This protein binds this small molecule.
Small molecule (SMILES): C[C@@H](O)[C@H](NC(=O)[C@@H]1CCCN1C(=O)[C@@H](N)CO)C(=O)N[C@@H](COP(=O)(O)O)C(=O)N1CCC[C@H]1C(=O)N[C@@H](CO)C(=O)N[C@@H](Cc1ccc(O)cc1)C(=O)N[C@H](C=O)CO

Sequence of chain 1.D:
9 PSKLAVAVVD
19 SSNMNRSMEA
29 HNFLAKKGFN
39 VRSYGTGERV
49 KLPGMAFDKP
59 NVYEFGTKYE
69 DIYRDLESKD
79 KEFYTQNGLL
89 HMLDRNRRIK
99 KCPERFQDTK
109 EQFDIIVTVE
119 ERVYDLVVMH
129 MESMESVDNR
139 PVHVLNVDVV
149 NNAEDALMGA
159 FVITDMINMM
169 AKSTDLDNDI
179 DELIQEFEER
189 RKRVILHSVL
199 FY

Binding-site contacts:
Ligand atom P contacts residue ASN149 of chain 1.D at 3.6 Å.
Ligand atom N contacts residue LYS49 of chain 1.D at 2.8 Å (salt-bridge).
Ligand atom C contacts residue LYS49 of chain 1.D at 3.7 Å.
Ligand atom OG contacts residue ASN149 of chain 1.D at 2.7 Å (h-bond).
Ligand atom O3P contacts residue ARG24 of chain 1.D at 3.0 Å (salt-bridge).
Ligand atom O1P contacts residue ARG24 of chain 1.D at 2.9 Å (salt-bridge).
Ligand atom CE1 contacts residue GLY52 of chain 1.D at 3.5 Å.
Ligand atom O3P contacts residue SER19 of chain 1.D at 2.9 Å (h-bond).
Ligand atom O2P contacts residue ASN21 of chain 1.D at 3.4 Å (h-bond).
Ligand atom O2P contacts residue SER20 of chain 1.D at 3.6 Å.
Ligand atom O1P contacts residue ASP18 of chain 1.D at 3.3 Å (salt-bridge).
Ligand atom O1P contacts residue ASN23 of chain 1.D at 3.3 Å.
Ligand atom CE1 contacts residue ALA54 of chain 1.D at 3.5 Å (hydrophobic).
Ligand atom O2P contacts residue ASN23 of chain 1.D at 2.9 Å (h-bond).
Ligand atom C contacts residue LYS49 of chain 1.D at 3.5 Å.
Ligand atom CA contacts residue ASN149 of chain 1.D at 3.4 Å.
Ligand atom CB contacts residue ASN23 of chain 1.D at 3.5 Å.
Ligand atom O3P contacts residue SER20 of chain 1.D at 3.3 Å (h-bond).
Ligand atom P contacts residue ASN23 of chain 1.D at 3.6 Å.
Ligand atom CB contacts residue ASN149 of chain 1.D at 3.3 Å.
Ligand atom N contacts residue ASN149 of chain 1.D at 2.9 Å (h-bond).
Ligand atom O2P contacts residue MET22 of chain 1.D at 2.8 Å (h-bond).
Ligand atom CD contacts residue MET90 of chain 1.D at 3.6 Å (hydrophobic).
Ligand atom OH contacts residue ALA54 of chain 1.D at 3.5 Å.
Ligand atom O3P contacts residue ASP18 of chain 1.D at 3.2 Å.
Ligand atom CA contacts residue ASN149 of chain 1.D at 3.6 Å.
Ligand atom O2P contacts residue ASP18 of chain 1.D at 2.8 Å (salt-bridge).
Ligand atom O1P contacts residue ASN149 of chain 1.D at 3.1 Å (h-bond).
Ligand atom OH contacts residue MET53 of chain 1.D at 3.1 Å (h-bond).
Ligand atom CA contacts residue LYS49 of chain 1.D at 3.5 Å.
Ligand atom CG2 contacts residue LEU50 of chain 1.D at 3.5 Å (hydrophobic).
Ligand atom O contacts residue LYS49 of chain 1.D at 3.0 Å (salt-bridge).
Ligand atom O contacts residue PRO51 of chain 1.D at 3.3 Å.
Ligand atom OG contacts residue ASN149 of chain 1.D at 2.7 Å (h-bond).
Ligand atom CA contacts residue ASN149 of chain 1.D at 3.5 Å.
Ligand atom CA contacts residue LYS49 of chain 1.D at 3.4 Å.
Ligand atom O contacts residue ASN149 of chain 1.D at 3.0 Å (h-bond).
Ligand atom P contacts residue ASP18 of chain 1.D at 3.4 Å.
Ligand atom CB contacts residue PRO51 of chain 1.D at 3.5 Å (hydrophobic).
Ligand atom CZ contacts residue PHE55 of chain 1.D at 3.6 Å (hydrophobic).